Sequence of chain 1.A:
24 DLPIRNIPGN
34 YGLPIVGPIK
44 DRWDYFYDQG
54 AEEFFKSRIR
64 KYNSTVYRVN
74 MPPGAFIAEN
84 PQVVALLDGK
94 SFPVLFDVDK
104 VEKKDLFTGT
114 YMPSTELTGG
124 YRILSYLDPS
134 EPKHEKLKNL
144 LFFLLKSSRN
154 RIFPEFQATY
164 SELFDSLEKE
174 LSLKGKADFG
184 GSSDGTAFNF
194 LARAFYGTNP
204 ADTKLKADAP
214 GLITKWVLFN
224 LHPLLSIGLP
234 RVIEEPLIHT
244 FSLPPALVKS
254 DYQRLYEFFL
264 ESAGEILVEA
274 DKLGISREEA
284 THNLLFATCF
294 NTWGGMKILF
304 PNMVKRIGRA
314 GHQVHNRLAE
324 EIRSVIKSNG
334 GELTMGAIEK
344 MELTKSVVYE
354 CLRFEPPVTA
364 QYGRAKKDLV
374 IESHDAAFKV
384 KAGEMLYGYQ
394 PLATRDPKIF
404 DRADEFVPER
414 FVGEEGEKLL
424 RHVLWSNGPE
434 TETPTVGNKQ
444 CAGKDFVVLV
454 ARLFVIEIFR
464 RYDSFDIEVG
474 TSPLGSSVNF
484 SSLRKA

Binding-site contacts:
Ligand atom CAJ contacts residue VAL361 of chain 1.A at 3.7 Å (hydrophobic).
Ligand atom CAR contacts residue LEU224 of chain 1.A at 4.0 Å (hydrophobic).
Ligand atom OAT contacts residue THR362 of chain 1.A at 2.8 Å (h-bond).
Ligand atom CAF contacts residue VAL361 of chain 1.A at 4.0 Å (hydrophobic).
Ligand atom CAP contacts residue GLY297 of chain 1.A at 4.0 Å.
Ligand atom CAR contacts residue LEU477 of chain 1.A at 4.1 Å (hydrophobic).
Ligand atom CAN contacts residue ASN294 of chain 1.A at 3.6 Å.
Ligand atom CAI contacts residue VAL361 of chain 1.A at 3.9 Å (hydrophobic).
Ligand atom CAP contacts residue ILE301 of chain 1.A at 3.8 Å (hydrophobic).
Ligand atom OAU contacts residue PRO360 of chain 1.A at 3.8 Å.
Ligand atom CAL contacts residue VAL361 of chain 1.A at 3.6 Å (hydrophobic).
Ligand atom CAA contacts residue THR362 of chain 1.A at 3.3 Å.
Ligand atom CAK contacts residue PHE110 of chain 1.A at 3.4 Å (hydrophobic).
Ligand atom CAM contacts residue ASN294 of chain 1.A at 3.8 Å.
Ligand atom CAG contacts residue PHE110 of chain 1.A at 4.1 Å (hydrophobic).
Ligand atom CAH contacts residue PHE110 of chain 1.A at 3.5 Å (hydrophobic).
Ligand atom CAI contacts residue PHE110 of chain 1.A at 3.3 Å (hydrophobic).
Ligand atom CAQ contacts residue LEU224 of chain 1.A at 4.1 Å (hydrophobic).
Ligand atom CAN contacts residue PHE293 of chain 1.A at 3.6 Å (hydrophobic).
Ligand atom CAC contacts residue LEU477 of chain 1.A at 3.9 Å (hydrophobic).
Ligand atom CAN contacts residue GLY298 of chain 1.A at 3.9 Å.
Ligand atom OAT contacts residue ALA363 of chain 1.A at 3.4 Å (h-bond).
Ligand atom CAP contacts residue GLY298 of chain 1.A at 4.1 Å.
Ligand atom CAK contacts residue VAL361 of chain 1.A at 3.9 Å (hydrophobic).
Ligand atom CAO contacts residue GLY297 of chain 1.A at 4.1 Å.
Ligand atom CAO contacts residue GLY298 of chain 1.A at 3.8 Å.
Ligand atom OAS contacts residue ASN294 of chain 1.A at 3.1 Å (h-bond).
Ligand atom OAU contacts residue THR362 of chain 1.A at 3.0 Å (h-bond).
Ligand atom CAJ contacts residue HEM1 of chain 1.C at 4.2 Å.
Ligand atom CAM contacts residue HEM1 of chain 1.C at 3.5 Å.
Ligand atom OAS contacts residue HEM1 of chain 1.C at 3.2 Å (h-bond).
Ligand atom CAL contacts residue HEM1 of chain 1.C at 3.5 Å.
Ligand atom CAR contacts residue GLY297 of chain 1.A at 3.6 Å.
Ligand atom CAQ contacts residue PHE293 of chain 1.A at 3.5 Å (hydrophobic).
Ligand atom OAU contacts residue VAL361 of chain 1.A at 3.7 Å.
Ligand atom CAQ contacts residue GLY297 of chain 1.A at 4.1 Å.
Ligand atom CAR contacts residue VAL220 of chain 1.A at 3.9 Å (hydrophobic).
Ligand atom CAJ contacts residue PHE110 of chain 1.A at 3.4 Å (hydrophobic).
Ligand atom CAO contacts residue VAL361 of chain 1.A at 3.7 Å (hydrophobic).
Ligand atom CAL contacts residue PHE110 of chain 1.A at 4.0 Å (hydrophobic).

This protein binds this small molecule.
Small molecule (SMILES): CC/C=C\C[C@H](O)/C=C/C=C\CCCCCCCC(=O)O